Sequence of chain 1.A:
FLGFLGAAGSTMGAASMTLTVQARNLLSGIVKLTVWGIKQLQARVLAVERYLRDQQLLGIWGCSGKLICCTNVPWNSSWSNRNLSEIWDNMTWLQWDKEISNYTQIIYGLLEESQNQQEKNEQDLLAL

Sequence of chain 1.B:
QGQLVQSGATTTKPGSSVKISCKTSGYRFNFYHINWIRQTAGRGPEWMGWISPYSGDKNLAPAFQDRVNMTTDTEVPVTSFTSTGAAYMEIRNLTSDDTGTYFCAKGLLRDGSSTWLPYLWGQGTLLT

The small molecule below binds the protein below.
Small molecule (SMILES): CC(=O)N[C@@H]1[C@@H](O)[C@H](O)[C@@H](CO)O[C@H]1O

Sequence of chain 1.C:
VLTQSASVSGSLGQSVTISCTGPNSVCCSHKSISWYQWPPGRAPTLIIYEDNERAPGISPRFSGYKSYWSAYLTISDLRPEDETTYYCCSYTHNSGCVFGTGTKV

Binding-site contacts:
Ligand atom C6 contacts residue ARG106 of chain 1.A at 4.0 Å.
Ligand atom O5 contacts residue TYR32 of chain 1.B at 4.1 Å.
Ligand atom C2 contacts residue ASN114 of chain 1.A at 2.5 Å.
Ligand atom C8 contacts residue LEU109 of chain 1.B at 3.7 Å (hydrophobic).
Ligand atom O5 contacts residue ARG106 of chain 1.A at 3.3 Å (salt-bridge).
Ligand atom C1 contacts residue TYR32 of chain 1.B at 3.5 Å (hydrophobic).
Ligand atom C8 contacts residue TYR119 of chain 1.B at 4.3 Å (hydrophobic).
Ligand atom C3 contacts residue ARG106 of chain 1.A at 3.6 Å.
Ligand atom C5 contacts residue TYR32 of chain 1.B at 4.3 Å (hydrophobic).
Ligand atom O7 contacts residue TYR119 of chain 1.B at 4.4 Å.
Ligand atom O7 contacts residue ARG106 of chain 1.A at 4.2 Å.
Ligand atom C4 contacts residue ASN114 of chain 1.A at 4.2 Å.
Ligand atom O7 contacts residue ASN114 of chain 1.A at 4.4 Å.
Ligand atom C2 contacts residue GLU110 of chain 1.A at 4.4 Å.
Ligand atom C1 contacts residue MET115 of chain 1.A at 4.3 Å (hydrophobic).
Ligand atom C1 contacts residue ASN114 of chain 1.A at 1.4 Å.
Ligand atom N2 contacts residue ASN114 of chain 1.A at 2.9 Å (h-bond).
Ligand atom C6 contacts residue GLN119 of chain 1.A at 3.7 Å.
Ligand atom C5 contacts residue ARG106 of chain 1.A at 3.7 Å.
Ligand atom O5 contacts residue ASN114 of chain 1.A at 2.4 Å (h-bond).
Ligand atom C1 contacts residue ARG106 of chain 1.A at 3.8 Å.
Ligand atom C7 contacts residue LEU108 of chain 1.B at 4.4 Å (hydrophobic).
Ligand atom C3 contacts residue ASN114 of chain 1.A at 3.8 Å.
Ligand atom C7 contacts residue ASN114 of chain 1.A at 3.9 Å.
Ligand atom N2 contacts residue LEU108 of chain 1.B at 4.3 Å.
Ligand atom C6 contacts residue MET115 of chain 1.A at 4.3 Å (hydrophobic).
Ligand atom N2 contacts residue GLU110 of chain 1.A at 4.3 Å.
Ligand atom C8 contacts residue LEU108 of chain 1.B at 3.4 Å (hydrophobic).
Ligand atom O4 contacts residue ARG106 of chain 1.A at 4.3 Å.
Ligand atom C4 contacts residue ARG106 of chain 1.A at 3.2 Å.
Ligand atom C2 contacts residue ARG106 of chain 1.A at 3.3 Å.
Ligand atom C2 contacts residue TYR32 of chain 1.B at 4.5 Å (hydrophobic).
Ligand atom O3 contacts residue ARG106 of chain 1.A at 3.9 Å.
Ligand atom C7 contacts residue GLU110 of chain 1.A at 3.8 Å.
Ligand atom O5 contacts residue MET115 of chain 1.A at 3.5 Å.
Ligand atom O7 contacts residue GLU110 of chain 1.A at 3.2 Å.
Ligand atom O4 contacts residue GLN1 of chain 1.B at 3.5 Å (h-bond).
Ligand atom C5 contacts residue ASN114 of chain 1.A at 3.7 Å.
Ligand atom O6 contacts residue ARG106 of chain 1.A at 3.7 Å.
Ligand atom O7 contacts residue PRO59 of chain 1.C at 3.8 Å.